This small molecule binds to this protein.
Small molecule (SMILES): CC(=O)N[C@H]1[C@H](O[C@H]2[C@H](O)[C@@H](NC(C)=O)CO[C@@H]2CO)O[C@H](CO)[C@@H](O)[C@@H]1O

Binding-site contacts:
Ligand atom C5 contacts residue ASN1095 of chain 1.C at 3.7 Å.
Ligand atom O5 contacts residue PHE1100 of chain 1.C at 3.6 Å.
Ligand atom C3 contacts residue ASN1095 of chain 1.C at 3.8 Å.
Ligand atom C5 contacts residue HIS1098 of chain 1.C at 4.0 Å.
Ligand atom O5 contacts residue HIS1098 of chain 1.C at 4.4 Å.
Ligand atom O7 contacts residue ASN1095 of chain 1.C at 3.2 Å (h-bond).
Ligand atom C8 contacts residue HIS1098 of chain 1.C at 4.1 Å.
Ligand atom C7 contacts residue THR1097 of chain 1.C at 4.3 Å.
Ligand atom O6 contacts residue PHE1100 of chain 1.C at 4.0 Å.
Ligand atom C1 contacts residue ASN1095 of chain 1.C at 1.4 Å.
Ligand atom C3 contacts residue THR1097 of chain 1.C at 3.9 Å.
Ligand atom O7 contacts residue HIS1098 of chain 1.C at 3.4 Å (h-bond).
Ligand atom C1 contacts residue HIS1098 of chain 1.C at 4.1 Å.
Ligand atom C7 contacts residue HIS1098 of chain 1.C at 4.0 Å.
Ligand atom C8 contacts residue ASN1095 of chain 1.C at 3.2 Å.
Ligand atom C8 contacts residue THR1097 of chain 1.C at 4.2 Å.
Ligand atom C5 contacts residue PHE1100 of chain 1.C at 4.0 Å (hydrophobic).
Ligand atom C4 contacts residue HIS1098 of chain 1.C at 4.4 Å.
Ligand atom C7 contacts residue ASN1095 of chain 1.C at 3.2 Å.
Ligand atom C6 contacts residue PHE1100 of chain 1.C at 3.6 Å (hydrophobic).
Ligand atom C2 contacts residue THR1097 of chain 1.C at 3.8 Å.
Ligand atom O4 contacts residue HIS1098 of chain 1.C at 4.1 Å.
Ligand atom C2 contacts residue ASN1095 of chain 1.C at 2.5 Å.
Ligand atom N2 contacts residue ASN1095 of chain 1.C at 2.9 Å (h-bond).
Ligand atom C3 contacts residue HIS1098 of chain 1.C at 4.0 Å.
Ligand atom C1 contacts residue PHE1100 of chain 1.C at 4.3 Å (hydrophobic).
Ligand atom C4 contacts residue ASN1095 of chain 1.C at 4.2 Å.
Ligand atom O5 contacts residue ASN1095 of chain 1.C at 2.4 Å (h-bond).
Ligand atom C1 contacts residue THR1097 of chain 1.C at 3.9 Å.
Ligand atom N2 contacts residue THR1097 of chain 1.C at 3.3 Å (h-bond).

Sequence of chain 1.C:
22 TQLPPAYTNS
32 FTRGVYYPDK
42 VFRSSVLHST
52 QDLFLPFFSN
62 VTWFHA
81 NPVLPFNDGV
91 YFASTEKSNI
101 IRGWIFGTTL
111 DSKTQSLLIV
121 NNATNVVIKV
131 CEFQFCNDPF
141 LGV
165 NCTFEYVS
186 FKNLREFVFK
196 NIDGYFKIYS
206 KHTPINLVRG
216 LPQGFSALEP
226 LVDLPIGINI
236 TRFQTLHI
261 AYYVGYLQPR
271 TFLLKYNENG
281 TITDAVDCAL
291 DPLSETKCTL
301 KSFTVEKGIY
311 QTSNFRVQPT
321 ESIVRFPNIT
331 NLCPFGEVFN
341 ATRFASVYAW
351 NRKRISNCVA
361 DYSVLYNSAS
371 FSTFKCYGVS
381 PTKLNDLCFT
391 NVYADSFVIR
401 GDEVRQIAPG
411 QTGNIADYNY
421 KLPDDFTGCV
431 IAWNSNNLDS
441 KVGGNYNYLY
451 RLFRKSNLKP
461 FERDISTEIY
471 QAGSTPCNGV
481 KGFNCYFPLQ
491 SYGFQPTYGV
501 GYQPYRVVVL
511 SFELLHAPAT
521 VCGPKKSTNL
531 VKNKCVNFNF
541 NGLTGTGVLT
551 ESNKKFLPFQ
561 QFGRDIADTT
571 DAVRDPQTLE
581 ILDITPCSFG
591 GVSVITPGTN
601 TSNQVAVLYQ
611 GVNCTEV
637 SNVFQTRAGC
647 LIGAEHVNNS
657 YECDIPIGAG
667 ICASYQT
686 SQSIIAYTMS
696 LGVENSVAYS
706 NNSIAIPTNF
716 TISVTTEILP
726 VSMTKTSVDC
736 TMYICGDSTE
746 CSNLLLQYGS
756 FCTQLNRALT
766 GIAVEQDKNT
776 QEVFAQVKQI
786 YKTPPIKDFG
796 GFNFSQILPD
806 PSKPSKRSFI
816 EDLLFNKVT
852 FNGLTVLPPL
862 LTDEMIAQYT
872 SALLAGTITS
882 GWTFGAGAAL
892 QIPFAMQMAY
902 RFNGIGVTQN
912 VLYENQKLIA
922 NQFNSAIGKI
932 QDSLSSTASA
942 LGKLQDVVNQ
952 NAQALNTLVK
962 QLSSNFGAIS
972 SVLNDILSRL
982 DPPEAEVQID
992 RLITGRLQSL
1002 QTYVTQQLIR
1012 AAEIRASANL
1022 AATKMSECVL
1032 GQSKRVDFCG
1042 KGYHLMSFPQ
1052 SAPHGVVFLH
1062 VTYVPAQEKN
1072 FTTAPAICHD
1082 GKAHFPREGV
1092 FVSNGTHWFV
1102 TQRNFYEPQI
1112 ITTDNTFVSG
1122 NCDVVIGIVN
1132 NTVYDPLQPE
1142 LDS